Binding-site contacts:
Ligand atom O6 contacts residue ALA706 of chain 1.C at 4.1 Å.
Ligand atom O5 contacts residue ASN1074 of chain 1.C at 2.3 Å (h-bond).
Ligand atom C8 contacts residue ASN1074 of chain 1.C at 4.2 Å.
Ligand atom C4 contacts residue ASN1074 of chain 1.C at 4.2 Å.
Ligand atom C2 contacts residue ASN1074 of chain 1.C at 2.4 Å.
Ligand atom O7 contacts residue ASN1074 of chain 1.C at 3.4 Å (h-bond).
Ligand atom C7 contacts residue ASN1074 of chain 1.C at 3.5 Å.
Ligand atom C5 contacts residue ASN1074 of chain 1.C at 3.6 Å.
Ligand atom C3 contacts residue ASN1074 of chain 1.C at 3.8 Å.
Ligand atom C1 contacts residue ASN1074 of chain 1.C at 1.4 Å.
Ligand atom N2 contacts residue ASN1074 of chain 1.C at 2.9 Å (h-bond).

Sequence of chain 1.C:
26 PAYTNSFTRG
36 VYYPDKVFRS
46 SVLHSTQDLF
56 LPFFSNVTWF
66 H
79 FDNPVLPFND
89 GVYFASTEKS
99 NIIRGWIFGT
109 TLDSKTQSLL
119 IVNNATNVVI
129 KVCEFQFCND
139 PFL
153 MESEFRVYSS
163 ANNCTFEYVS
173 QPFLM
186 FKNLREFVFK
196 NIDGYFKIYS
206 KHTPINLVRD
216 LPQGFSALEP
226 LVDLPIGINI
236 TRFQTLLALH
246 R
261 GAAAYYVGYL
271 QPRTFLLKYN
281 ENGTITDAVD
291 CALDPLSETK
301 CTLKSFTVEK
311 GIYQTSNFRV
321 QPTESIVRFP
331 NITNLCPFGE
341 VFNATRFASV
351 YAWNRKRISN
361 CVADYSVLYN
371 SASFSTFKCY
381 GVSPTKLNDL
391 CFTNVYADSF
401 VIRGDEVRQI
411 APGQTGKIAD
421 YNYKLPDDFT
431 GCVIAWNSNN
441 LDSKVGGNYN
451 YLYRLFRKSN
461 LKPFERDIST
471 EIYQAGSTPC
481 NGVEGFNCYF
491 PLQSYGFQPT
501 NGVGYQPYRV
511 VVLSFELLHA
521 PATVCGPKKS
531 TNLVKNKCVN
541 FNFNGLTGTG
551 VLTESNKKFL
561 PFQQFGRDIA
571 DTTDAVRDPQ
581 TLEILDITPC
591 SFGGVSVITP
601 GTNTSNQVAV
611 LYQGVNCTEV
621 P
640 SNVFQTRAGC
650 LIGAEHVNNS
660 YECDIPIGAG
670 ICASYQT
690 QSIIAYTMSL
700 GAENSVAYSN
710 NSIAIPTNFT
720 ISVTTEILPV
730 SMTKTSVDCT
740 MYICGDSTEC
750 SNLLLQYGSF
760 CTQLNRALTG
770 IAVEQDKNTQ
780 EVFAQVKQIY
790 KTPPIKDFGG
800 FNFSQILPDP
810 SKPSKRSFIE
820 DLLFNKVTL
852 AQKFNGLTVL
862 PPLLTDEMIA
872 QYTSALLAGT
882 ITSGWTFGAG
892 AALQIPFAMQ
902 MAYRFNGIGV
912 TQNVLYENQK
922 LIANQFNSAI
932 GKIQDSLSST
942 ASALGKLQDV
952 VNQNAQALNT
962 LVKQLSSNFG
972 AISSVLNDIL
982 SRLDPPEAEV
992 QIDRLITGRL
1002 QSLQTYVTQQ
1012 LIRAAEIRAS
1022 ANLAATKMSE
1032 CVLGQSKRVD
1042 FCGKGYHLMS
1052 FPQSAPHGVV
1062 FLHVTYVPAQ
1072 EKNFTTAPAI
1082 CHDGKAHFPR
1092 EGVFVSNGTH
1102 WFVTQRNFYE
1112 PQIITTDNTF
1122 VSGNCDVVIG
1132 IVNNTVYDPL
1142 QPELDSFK

A protein and the small-molecule ligand that binds it are described below.
Small molecule (SMILES): CC(=O)N[C@@H]1[C@@H](O)[C@H](O)[C@@H](CO)O[C@H]1O